Sequence of chain 1.A:
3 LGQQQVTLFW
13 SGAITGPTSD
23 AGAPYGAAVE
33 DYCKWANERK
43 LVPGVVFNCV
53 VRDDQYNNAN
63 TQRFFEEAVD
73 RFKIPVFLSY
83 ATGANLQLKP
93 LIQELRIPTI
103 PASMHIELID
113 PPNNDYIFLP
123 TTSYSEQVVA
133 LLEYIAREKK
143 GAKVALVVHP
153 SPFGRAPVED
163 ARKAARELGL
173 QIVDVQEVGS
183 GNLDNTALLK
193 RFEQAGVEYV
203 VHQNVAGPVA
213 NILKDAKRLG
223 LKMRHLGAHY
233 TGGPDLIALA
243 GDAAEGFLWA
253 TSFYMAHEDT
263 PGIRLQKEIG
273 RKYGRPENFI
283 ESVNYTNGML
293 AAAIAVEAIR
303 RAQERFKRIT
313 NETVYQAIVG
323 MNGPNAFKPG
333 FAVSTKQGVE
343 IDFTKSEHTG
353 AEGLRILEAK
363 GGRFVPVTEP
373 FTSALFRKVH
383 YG

A protein and the small-molecule ligand that binds it are described below.
Small molecule (SMILES): CC(C)[C@H](N)C(=O)O

Binding-site contacts:
Ligand atom CB contacts residue PHE155 of chain 1.A at 3.2 Å (hydrophobic).
Ligand atom CG2 contacts residue PHE155 of chain 1.A at 3.7 Å (hydrophobic).
Ligand atom CG1 contacts residue TYR58 of chain 1.A at 2.7 Å (hydrophobic).
Ligand atom CG1 contacts residue PHE155 of chain 1.A at 3.5 Å (hydrophobic).
Ligand atom CB contacts residue TYR58 of chain 1.A at 3.7 Å (hydrophobic).
Ligand atom CG1 contacts residue ALA83 of chain 1.A at 3.3 Å (hydrophobic).
Ligand atom O contacts residue TYR82 of chain 1.A at 3.7 Å.
Ligand atom CA contacts residue TYR126 of chain 1.A at 3.4 Å (hydrophobic).
Ligand atom C contacts residue ALA104 of chain 1.A at 4.2 Å (hydrophobic).
Ligand atom CG2 contacts residue TYR82 of chain 1.A at 4.2 Å (hydrophobic).
Ligand atom CG1 contacts residue THR84 of chain 1.A at 3.0 Å.
Ligand atom CG1 contacts residue TYR82 of chain 1.A at 4.4 Å (hydrophobic).
Ligand atom CA contacts residue TYR58 of chain 1.A at 4.5 Å (hydrophobic).
Ligand atom C contacts residue TYR126 of chain 1.A at 4.0 Å (hydrophobic).
Ligand atom CA contacts residue TYR232 of chain 1.A at 4.1 Å (hydrophobic).
Ligand atom CB contacts residue TYR126 of chain 1.A at 3.5 Å (hydrophobic).
Ligand atom C contacts residue ALA83 of chain 1.A at 4.2 Å (hydrophobic).
Ligand atom O contacts residue SER105 of chain 1.A at 3.5 Å (h-bond).
Ligand atom O contacts residue ALA104 of chain 1.A at 3.4 Å (h-bond).
Ligand atom O contacts residue TYR126 of chain 1.A at 4.0 Å.
Ligand atom C contacts residue TYR82 of chain 1.A at 3.5 Å (hydrophobic).
Ligand atom C contacts residue SER105 of chain 1.A at 4.0 Å.
Ligand atom O contacts residue TYR232 of chain 1.A at 3.3 Å (h-bond).
Ligand atom CG2 contacts residue THR84 of chain 1.A at 2.6 Å.
Ligand atom N contacts residue PHE155 of chain 1.A at 3.8 Å.
Ligand atom CG2 contacts residue SER105 of chain 1.A at 3.3 Å.
Ligand atom CB contacts residue THR84 of chain 1.A at 3.5 Å.
Ligand atom CG2 contacts residue TYR126 of chain 1.A at 2.8 Å (hydrophobic).
Ligand atom CG2 contacts residue ALA83 of chain 1.A at 4.3 Å (hydrophobic).
Ligand atom N contacts residue THR20 of chain 1.A at 3.6 Å.
Ligand atom N contacts residue TYR82 of chain 1.A at 4.1 Å.
Ligand atom C contacts residue TYR232 of chain 1.A at 4.3 Å (hydrophobic).
Ligand atom CB contacts residue ALA83 of chain 1.A at 4.4 Å (hydrophobic).
Ligand atom N contacts residue TYR58 of chain 1.A at 4.2 Å.
Ligand atom CA contacts residue PHE155 of chain 1.A at 3.8 Å (hydrophobic).